The protein below binds the small molecule below.
Small molecule (SMILES): O=C1[C@@H](O)[C@H](O)C(O)[C@H](O)[C@@H]1O

Sequence of chain 1.A:
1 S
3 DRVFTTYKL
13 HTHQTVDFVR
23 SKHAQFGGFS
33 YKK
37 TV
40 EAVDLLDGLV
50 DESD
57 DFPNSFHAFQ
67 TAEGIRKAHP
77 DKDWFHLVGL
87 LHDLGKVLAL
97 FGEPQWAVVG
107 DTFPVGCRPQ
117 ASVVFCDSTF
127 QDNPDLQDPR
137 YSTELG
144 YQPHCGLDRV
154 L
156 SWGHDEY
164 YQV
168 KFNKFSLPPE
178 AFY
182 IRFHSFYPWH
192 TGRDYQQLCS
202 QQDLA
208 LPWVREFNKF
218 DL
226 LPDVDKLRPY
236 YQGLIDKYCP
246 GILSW

Binding-site contacts:
Ligand atom O4 contacts residue TYR9 of chain 1.A at 3.7 Å.
Ligand atom O5 contacts residue ASP107 of chain 1.A at 2.7 Å (salt-bridge).
Ligand atom O1 contacts residue ASP50 of chain 1.A at 4.1 Å.
Ligand atom C4 contacts residue GLY106 of chain 1.A at 3.9 Å.
Ligand atom C2 contacts residue ASP50 of chain 1.A at 3.0 Å.
Ligand atom C6 contacts residue HIS159 of chain 1.A at 3.7 Å.
Ligand atom O5 contacts residue GLY106 of chain 1.A at 3.6 Å.
Ligand atom O1 contacts residue FE1 of chain 1.C at 3.8 Å.
Ligand atom C1 contacts residue ASP50 of chain 1.A at 4.0 Å.
Ligand atom O1 contacts residue HIS159 of chain 1.A at 3.3 Å (h-bond).
Ligand atom O2 contacts residue VAL105 of chain 1.A at 3.6 Å.
Ligand atom O6 contacts residue HIS159 of chain 1.A at 3.4 Å (h-bond).
Ligand atom C5 contacts residue SER186 of chain 1.A at 3.9 Å.
Ligand atom O3 contacts residue SER52 of chain 1.A at 2.8 Å (h-bond).
Ligand atom O5 contacts residue SER186 of chain 1.A at 3.3 Å.
Ligand atom O3 contacts residue ASP50 of chain 1.A at 4.1 Å.
Ligand atom O2 contacts residue LYS92 of chain 1.A at 4.0 Å.
Ligand atom O6 contacts residue SER186 of chain 1.A at 2.4 Å (h-bond).
Ligand atom O2 contacts residue GLY106 of chain 1.A at 2.9 Å (h-bond).
Ligand atom C1 contacts residue FE1 of chain 1.D at 2.7 Å.
Ligand atom C4 contacts residue ASP107 of chain 1.A at 3.6 Å.
Ligand atom O4 contacts residue ASP107 of chain 1.A at 2.7 Å (salt-bridge).
Ligand atom O2 contacts residue ASP50 of chain 1.A at 2.9 Å (salt-bridge).
Ligand atom C1 contacts residue LYS92 of chain 1.A at 3.6 Å.
Ligand atom O1 contacts residue FE1 of chain 1.D at 1.9 Å.
Ligand atom O6 contacts residue FE1 of chain 1.D at 2.3 Å.
Ligand atom C6 contacts residue FE1 of chain 1.D at 3.0 Å.
Ligand atom C2 contacts residue LYS92 of chain 1.A at 3.7 Å.
Ligand atom O6 contacts residue HIS185 of chain 1.A at 3.0 Å (h-bond).
Ligand atom C6 contacts residue GLY106 of chain 1.A at 4.1 Å.
Ligand atom C5 contacts residue ASP107 of chain 1.A at 3.7 Å.
Ligand atom C6 contacts residue SER186 of chain 1.A at 3.1 Å.
Ligand atom O1 contacts residue LYS92 of chain 1.A at 2.8 Å (salt-bridge).
Ligand atom O3 contacts residue ASP53 of chain 1.A at 3.9 Å.
Ligand atom C1 contacts residue HIS159 of chain 1.A at 3.8 Å.
Ligand atom C2 contacts residue SER52 of chain 1.A at 3.7 Å.
Ligand atom C4 contacts residue SER52 of chain 1.A at 4.1 Å.
Ligand atom C3 contacts residue SER52 of chain 1.A at 3.6 Å.
Ligand atom O1 contacts residue ASP89 of chain 1.A at 3.0 Å (salt-bridge).
Ligand atom O2 contacts residue SER52 of chain 1.A at 3.0 Å (h-bond).